Sequence of chain 1.E:
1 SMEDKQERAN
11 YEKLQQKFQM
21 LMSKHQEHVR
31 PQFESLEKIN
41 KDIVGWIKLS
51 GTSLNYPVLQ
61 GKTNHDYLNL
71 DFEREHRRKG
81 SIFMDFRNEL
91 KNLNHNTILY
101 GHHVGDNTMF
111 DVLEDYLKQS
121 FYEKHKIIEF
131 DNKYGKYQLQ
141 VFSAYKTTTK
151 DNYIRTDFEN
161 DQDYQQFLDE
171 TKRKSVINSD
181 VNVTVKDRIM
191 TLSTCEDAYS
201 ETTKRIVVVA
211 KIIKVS

Binding-site contacts:
Ligand atom CG contacts residue HIS65 of chain 1.E at 4.3 Å.
Ligand atom C contacts residue THR194 of chain 1.E at 3.7 Å.
Ligand atom CB contacts residue ILE154 of chain 1.E at 4.3 Å (hydrophobic).
Ligand atom NE2 contacts residue ALA198 of chain 1.E at 4.2 Å.
Ligand atom CG2 contacts residue ILE154 of chain 1.E at 3.8 Å (hydrophobic).
Ligand atom C contacts residue TYR100 of chain 1.E at 3.6 Å (hydrophobic).
Ligand atom C contacts residue CYS195 of chain 1.E at 3.3 Å (hydrophobic).
Ligand atom N contacts residue SO41 of chain 1.M at 2.9 Å (h-bond).
Ligand atom CB contacts residue TYR100 of chain 1.E at 3.8 Å (hydrophobic).
Ligand atom CB contacts residue ARG205 of chain 1.E at 4.2 Å.
Ligand atom OG1 contacts residue ARG205 of chain 1.E at 3.0 Å (salt-bridge).
Ligand atom CD contacts residue LEU68 of chain 1.E at 4.3 Å (hydrophobic).
Ligand atom CG contacts residue ASN64 of chain 1.E at 4.3 Å.
Ligand atom CG contacts residue ILE154 of chain 1.E at 4.2 Å (hydrophobic).
Ligand atom CA contacts residue TYR100 of chain 1.E at 3.7 Å (hydrophobic).
Ligand atom CB contacts residue ASN64 of chain 1.E at 3.6 Å.
Ligand atom CG contacts residue ASN64 of chain 1.E at 3.3 Å.
Ligand atom ND2 contacts residue THR149 of chain 1.E at 3.2 Å (h-bond).
Ligand atom NE2 contacts residue ASP197 of chain 1.E at 4.3 Å.
Ligand atom SG contacts residue CYS195 of chain 1.E at 2.0 Å (h-bond).
Ligand atom C contacts residue ARG205 of chain 1.E at 3.9 Å.
Ligand atom C contacts residue ASN64 of chain 1.E at 4.1 Å.
Ligand atom O contacts residue ASN64 of chain 1.E at 3.2 Å.
Ligand atom CG contacts residue ARG87 of chain 1.E at 4.3 Å.
Ligand atom SG contacts residue LEU68 of chain 1.E at 4.3 Å.
Ligand atom CA contacts residue SO41 of chain 1.M at 3.8 Å.
Ligand atom CB contacts residue SO41 of chain 1.M at 3.2 Å.
Ligand atom NE2 contacts residue GLU196 of chain 1.E at 3.0 Å (salt-bridge).
Ligand atom NE2 contacts residue LEU68 of chain 1.E at 3.6 Å.
Ligand atom OG1 contacts residue TYR153 of chain 1.E at 3.5 Å (h-bond).
Ligand atom CG contacts residue SO41 of chain 1.M at 4.1 Å.
Ligand atom C contacts residue SO41 of chain 1.M at 3.7 Å.
Ligand atom OG1 contacts residue THR149 of chain 1.E at 4.3 Å.
Ligand atom CB contacts residue SO41 of chain 1.M at 4.3 Å.
Ligand atom CA contacts residue SO41 of chain 1.M at 3.6 Å.
Ligand atom CG contacts residue THR149 of chain 1.E at 4.0 Å.
Ligand atom CG2 contacts residue TYR100 of chain 1.E at 4.2 Å (hydrophobic).
Ligand atom SG contacts residue GLU196 of chain 1.E at 3.9 Å.
Ligand atom CB contacts residue TYR153 of chain 1.E at 4.0 Å (hydrophobic).
Ligand atom CB contacts residue ASN64 of chain 1.E at 3.7 Å.

A small-molecule ligand and the protein it binds are described below.
Small molecule (SMILES): C[C@@H](O)[C@@H](CS)NC(=O)[C@H](CCC(N)=O)NC(=O)[C@@H]1CCCN1C(=O)[C@H](CC(N)=O)NC(=O)O